Sequence of chain 1.B:
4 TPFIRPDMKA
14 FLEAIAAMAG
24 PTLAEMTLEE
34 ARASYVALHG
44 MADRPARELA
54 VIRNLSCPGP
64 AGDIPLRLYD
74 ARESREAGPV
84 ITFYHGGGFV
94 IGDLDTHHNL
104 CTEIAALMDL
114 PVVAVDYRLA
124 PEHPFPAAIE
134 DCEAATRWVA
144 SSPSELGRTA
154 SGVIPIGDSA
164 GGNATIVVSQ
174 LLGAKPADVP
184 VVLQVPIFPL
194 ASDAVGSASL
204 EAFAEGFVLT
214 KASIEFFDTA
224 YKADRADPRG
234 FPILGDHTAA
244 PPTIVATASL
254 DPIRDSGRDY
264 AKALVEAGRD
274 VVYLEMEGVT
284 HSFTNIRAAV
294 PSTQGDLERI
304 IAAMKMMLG

A small-molecule ligand and the protein it binds are described below.
Small molecule (SMILES): O=[N+]([O-])c1ccc(O)cc1

Binding-site contacts:
Ligand atom C5 contacts residue MET44 of chain 1.B at 4.2 Å (hydrophobic).
Ligand atom C1 contacts residue PHE14 of chain 1.B at 3.2 Å (hydrophobic).
Ligand atom C5 contacts residue NPO1 of chain 1.SA at 4.0 Å.
Ligand atom C6 contacts residue ALA292 of chain 1.B at 3.3 Å (hydrophobic).
Ligand atom C2 contacts residue NPO1 of chain 1.SA at 3.1 Å.
Ligand atom OH contacts residue LEU41 of chain 1.B at 2.6 Å.
Ligand atom C2 contacts residue PHE14 of chain 1.B at 2.9 Å (hydrophobic).
Ligand atom C1 contacts residue NPO1 of chain 1.SA at 3.3 Å.
Ligand atom OH contacts residue NPO1 of chain 1.SA at 3.8 Å.
Ligand atom C3 contacts residue ILE18 of chain 1.B at 4.3 Å (hydrophobic).
Ligand atom C1 contacts residue ALA292 of chain 1.B at 3.3 Å (hydrophobic).
Ligand atom C4 contacts residue ALA45 of chain 1.B at 4.2 Å (hydrophobic).
Ligand atom C2 contacts residue ALA292 of chain 1.B at 4.3 Å (hydrophobic).
Ligand atom C6 contacts residue ALA45 of chain 1.B at 3.3 Å (hydrophobic).
Ligand atom N1 contacts residue PHE14 of chain 1.B at 3.8 Å.
Ligand atom C6 contacts residue MET44 of chain 1.B at 4.0 Å (hydrophobic).
Ligand atom C6 contacts residue PHE14 of chain 1.B at 3.4 Å (hydrophobic).
Ligand atom N1 contacts residue NPO1 of chain 1.SA at 2.9 Å.
Ligand atom C6 contacts residue NPO1 of chain 1.SA at 4.1 Å.
Ligand atom O2 contacts residue NPO1 of chain 1.SA at 3.0 Å.
Ligand atom C5 contacts residue ALA45 of chain 1.B at 3.1 Å (hydrophobic).
Ligand atom C5 contacts residue ALA292 of chain 1.B at 4.3 Å (hydrophobic).
Ligand atom C3 contacts residue NPO1 of chain 1.SA at 2.8 Å.
Ligand atom C4 contacts residue NPO1 of chain 1.SA at 3.3 Å.
Ligand atom C5 contacts residue LEU41 of chain 1.B at 3.7 Å (hydrophobic).
Ligand atom O3 contacts residue NPO1 of chain 1.SA at 2.7 Å.
Ligand atom OH contacts residue PHE14 of chain 1.B at 3.9 Å.
Ligand atom C5 contacts residue PHE14 of chain 1.B at 3.4 Å (hydrophobic).
Ligand atom O2 contacts residue PHE14 of chain 1.B at 3.5 Å.
Ligand atom O3 contacts residue ALA292 of chain 1.B at 3.2 Å.
Ligand atom C4 contacts residue PHE14 of chain 1.B at 3.1 Å (hydrophobic).
Ligand atom C3 contacts residue PHE14 of chain 1.B at 2.9 Å (hydrophobic).
Ligand atom C4 contacts residue LEU41 of chain 1.B at 3.5 Å (hydrophobic).
Ligand atom O2 contacts residue ALA292 of chain 1.B at 3.7 Å.
Ligand atom N1 contacts residue ALA292 of chain 1.B at 3.1 Å.